Binding-site contacts:
Ligand atom C5 contacts residue ASN23 of chain 1.E at 3.7 Å.
Ligand atom C1 contacts residue GLN26 of chain 1.E at 4.0 Å.
Ligand atom C5 contacts residue SER25 of chain 1.E at 3.6 Å.
Ligand atom O5 contacts residue SER25 of chain 1.E at 3.5 Å.
Ligand atom O5 contacts residue GLN26 of chain 1.E at 3.5 Å.
Ligand atom N2 contacts residue ASN23 of chain 1.E at 2.9 Å (h-bond).
Ligand atom C8 contacts residue ARG56 of chain 1.J at 3.4 Å.
Ligand atom C4 contacts residue ASN23 of chain 1.E at 4.2 Å.
Ligand atom N2 contacts residue ARG56 of chain 1.J at 4.0 Å.
Ligand atom C7 contacts residue ARG56 of chain 1.J at 3.9 Å.
Ligand atom C1 contacts residue ASN23 of chain 1.E at 1.4 Å.
Ligand atom C3 contacts residue ASN23 of chain 1.E at 3.8 Å.
Ligand atom C2 contacts residue ASN23 of chain 1.E at 2.4 Å.
Ligand atom C1 contacts residue SER25 of chain 1.E at 3.9 Å.
Ligand atom O6 contacts residue SER25 of chain 1.E at 3.6 Å (h-bond).
Ligand atom C8 contacts residue ASN23 of chain 1.E at 4.5 Å.
Ligand atom O6 contacts residue GLN26 of chain 1.E at 3.6 Å.
Ligand atom C6 contacts residue SER25 of chain 1.E at 4.0 Å.
Ligand atom O7 contacts residue ASN23 of chain 1.E at 3.4 Å (h-bond).
Ligand atom C7 contacts residue ASN23 of chain 1.E at 3.4 Å.
Ligand atom O5 contacts residue ASN23 of chain 1.E at 2.4 Å (h-bond).

Sequence of chain 1.J:
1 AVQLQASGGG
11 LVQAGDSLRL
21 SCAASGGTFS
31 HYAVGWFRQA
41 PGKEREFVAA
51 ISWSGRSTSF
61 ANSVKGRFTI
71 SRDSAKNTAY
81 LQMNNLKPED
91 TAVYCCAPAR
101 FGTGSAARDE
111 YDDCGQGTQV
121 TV

A protein and the small-molecule ligand that binds it are described below.
Small molecule (SMILES): CC(=O)N[C@@H]1[C@@H](O)[C@H](O)[C@@H](CO)O[C@H]1O

Sequence of chain 1.E:
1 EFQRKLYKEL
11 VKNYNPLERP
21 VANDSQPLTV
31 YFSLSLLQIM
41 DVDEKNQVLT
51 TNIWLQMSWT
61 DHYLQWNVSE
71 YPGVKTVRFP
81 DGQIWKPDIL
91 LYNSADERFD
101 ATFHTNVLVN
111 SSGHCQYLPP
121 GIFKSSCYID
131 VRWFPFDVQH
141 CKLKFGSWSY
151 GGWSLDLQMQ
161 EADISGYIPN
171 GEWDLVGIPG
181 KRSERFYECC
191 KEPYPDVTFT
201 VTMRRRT